The protein below binds the small molecule below.
Small molecule (SMILES): C[C@@H](O)[C@H](NC(=O)[C@H](COP(=O)(O)O)NC(=O)[C@@H](NC(=O)[C@H](CO)NC(=O)[C@H](CCCN=C(N)N)NC(=O)[C@@H](N)CCC(N)=O)[C@@H](C)O)C(=O)O

Binding-site contacts:
Ligand atom CZ contacts residue ARG65 of chain 1.A at 3.5 Å.
Ligand atom P contacts residue ARG134 of chain 1.A at 3.8 Å.
Ligand atom CB contacts residue GLU187 of chain 1.A at 3.5 Å.
Ligand atom C contacts residue ASN231 of chain 1.A at 3.6 Å.
Ligand atom O1P contacts residue ARG61 of chain 1.A at 3.0 Å (salt-bridge).
Ligand atom CA contacts residue ASN231 of chain 1.A at 3.6 Å.
Ligand atom P contacts residue TYR135 of chain 1.A at 3.8 Å.
Ligand atom N contacts residue LEU234 of chain 1.A at 3.8 Å.
Ligand atom O3P contacts residue LYS54 of chain 1.A at 3.7 Å.
Ligand atom OXT contacts residue LYS127 of chain 1.A at 2.8 Å (salt-bridge).
Ligand atom O contacts residue VAL183 of chain 1.A at 3.3 Å.
Ligand atom C contacts residue LYS127 of chain 1.A at 3.7 Å.
Ligand atom N contacts residue ASN180 of chain 1.A at 2.9 Å (h-bond).
Ligand atom CB contacts residue ASN231 of chain 1.A at 3.6 Å.
Ligand atom OG contacts residue GLU187 of chain 1.A at 2.6 Å (salt-bridge).
Ligand atom O1P contacts residue ARG134 of chain 1.A at 2.8 Å (salt-bridge).
Ligand atom O contacts residue LEU179 of chain 1.A at 3.6 Å.
Ligand atom O2P contacts residue TYR135 of chain 1.A at 2.6 Å (h-bond).
Ligand atom C contacts residue ASN180 of chain 1.A at 3.5 Å.
Ligand atom O3P contacts residue ARG61 of chain 1.A at 2.9 Å (salt-bridge).
Ligand atom NH2 contacts residue ARG61 of chain 1.A at 3.7 Å.
Ligand atom CG2 contacts residue GLY176 of chain 1.A at 3.4 Å.
Ligand atom OXT contacts residue ASN180 of chain 1.A at 2.8 Å (h-bond).
Ligand atom P contacts residue ARG61 of chain 1.A at 3.6 Å.
Ligand atom NH1 contacts residue ARG65 of chain 1.A at 3.7 Å.
Ligand atom CA contacts residue ASN231 of chain 1.A at 3.6 Å.
Ligand atom O contacts residue LEU234 of chain 1.A at 3.7 Å.
Ligand atom O contacts residue ASN231 of chain 1.A at 2.9 Å (h-bond).
Ligand atom C contacts residue LEU234 of chain 1.A at 3.7 Å (hydrophobic).
Ligand atom CA contacts residue ASN180 of chain 1.A at 3.3 Å.
Ligand atom O contacts residue FSC1 of chain 1.C at 3.6 Å (h-bond).
Ligand atom C contacts residue LEU179 of chain 1.A at 3.8 Å (hydrophobic).
Ligand atom CB contacts residue ASN180 of chain 1.A at 3.3 Å.
Ligand atom O2P contacts residue ARG134 of chain 1.A at 2.9 Å (salt-bridge).
Ligand atom OG contacts residue TRP235 of chain 1.A at 3.0 Å (h-bond).
Ligand atom N contacts residue ASN231 of chain 1.A at 2.8 Å (h-bond).
Ligand atom NE contacts residue ARG65 of chain 1.A at 3.5 Å.
Ligand atom OG1 contacts residue FSC1 of chain 1.C at 3.7 Å.
Ligand atom OG1 contacts residue ASN231 of chain 1.A at 3.7 Å.
Ligand atom N contacts residue LEU179 of chain 1.A at 3.7 Å.

Sequence of chain 1.A:
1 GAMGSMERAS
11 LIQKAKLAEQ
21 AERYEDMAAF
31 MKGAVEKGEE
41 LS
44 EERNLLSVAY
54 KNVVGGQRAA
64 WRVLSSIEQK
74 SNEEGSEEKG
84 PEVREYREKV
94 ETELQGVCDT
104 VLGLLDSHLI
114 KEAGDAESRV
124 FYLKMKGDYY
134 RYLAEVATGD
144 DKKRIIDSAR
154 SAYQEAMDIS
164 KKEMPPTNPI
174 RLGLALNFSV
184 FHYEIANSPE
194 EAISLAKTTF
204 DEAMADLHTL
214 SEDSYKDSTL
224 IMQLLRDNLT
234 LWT